Binding-site contacts:
Ligand atom C4 contacts residue GLU487 of chain 1.C at 4.4 Å.
Ligand atom O5 contacts residue TYR218 of chain 1.C at 4.3 Å.
Ligand atom C5 contacts residue TYR218 of chain 1.C at 3.6 Å (hydrophobic).
Ligand atom C8 contacts residue PRO485 of chain 1.C at 4.3 Å (hydrophobic).
Ligand atom O4 contacts residue TYR218 of chain 1.C at 4.5 Å.
Ligand atom O7 contacts residue TYR218 of chain 1.C at 4.1 Å.
Ligand atom O3 contacts residue PHE486 of chain 1.C at 3.7 Å.
Ligand atom C5 contacts residue ASN143 of chain 1.C at 3.6 Å.
Ligand atom C1 contacts residue PHE486 of chain 1.C at 4.5 Å (hydrophobic).
Ligand atom C8 contacts residue TYR218 of chain 1.C at 3.4 Å (hydrophobic).
Ligand atom C2 contacts residue PHE486 of chain 1.C at 4.3 Å (hydrophobic).
Ligand atom C7 contacts residue TRP141 of chain 1.C at 4.0 Å (hydrophobic).
Ligand atom C8 contacts residue LYS198 of chain 1.C at 3.9 Å.
Ligand atom O7 contacts residue ASN143 of chain 1.C at 2.9 Å (h-bond).
Ligand atom C8 contacts residue ASN143 of chain 1.C at 4.3 Å.
Ligand atom C7 contacts residue ASN143 of chain 1.C at 3.1 Å.
Ligand atom C1 contacts residue ASN143 of chain 1.C at 1.4 Å.
Ligand atom C7 contacts residue TYR218 of chain 1.C at 3.8 Å (hydrophobic).
Ligand atom C2 contacts residue ASN143 of chain 1.C at 2.4 Å.
Ligand atom C4 contacts residue PHE486 of chain 1.C at 4.1 Å (hydrophobic).
Ligand atom C5 contacts residue PHE486 of chain 1.C at 4.3 Å (hydrophobic).
Ligand atom C3 contacts residue ASN143 of chain 1.C at 3.8 Å.
Ligand atom N2 contacts residue PHE486 of chain 1.C at 4.2 Å.
Ligand atom C8 contacts residue TRP141 of chain 1.C at 4.0 Å (hydrophobic).
Ligand atom C8 contacts residue ASN200 of chain 1.C at 3.3 Å.
Ligand atom N2 contacts residue TYR218 of chain 1.C at 4.5 Å.
Ligand atom O6 contacts residue GLU487 of chain 1.C at 2.5 Å (salt-bridge).
Ligand atom C6 contacts residue TYR218 of chain 1.C at 3.5 Å (hydrophobic).
Ligand atom O7 contacts residue TRP141 of chain 1.C at 3.3 Å.
Ligand atom N2 contacts residue LYS198 of chain 1.C at 3.9 Å.
Ligand atom N2 contacts residue ASN143 of chain 1.C at 2.9 Å (h-bond).
Ligand atom O4 contacts residue PHE486 of chain 1.C at 3.4 Å.
Ligand atom C7 contacts residue LYS198 of chain 1.C at 4.4 Å.
Ligand atom C3 contacts residue PHE486 of chain 1.C at 3.6 Å (hydrophobic).
Ligand atom O3 contacts residue GLU487 of chain 1.C at 3.2 Å (salt-bridge).
Ligand atom C6 contacts residue GLU487 of chain 1.C at 3.6 Å.
Ligand atom O5 contacts residue ASN143 of chain 1.C at 2.4 Å (h-bond).
Ligand atom C5 contacts residue GLU487 of chain 1.C at 4.5 Å.
Ligand atom C8 contacts residue PRO482 of chain 1.C at 3.6 Å (hydrophobic).
Ligand atom C4 contacts residue ASN143 of chain 1.C at 4.2 Å.

The protein below binds the small molecule below.
Small molecule (SMILES): CC(=O)N[C@H]1[C@H](O[C@H]2[C@H](O)[C@@H](NC(C)=O)CO[C@@H]2CO)O[C@H](CO)[C@@H](O)[C@@H]1O

Sequence of chain 1.C:
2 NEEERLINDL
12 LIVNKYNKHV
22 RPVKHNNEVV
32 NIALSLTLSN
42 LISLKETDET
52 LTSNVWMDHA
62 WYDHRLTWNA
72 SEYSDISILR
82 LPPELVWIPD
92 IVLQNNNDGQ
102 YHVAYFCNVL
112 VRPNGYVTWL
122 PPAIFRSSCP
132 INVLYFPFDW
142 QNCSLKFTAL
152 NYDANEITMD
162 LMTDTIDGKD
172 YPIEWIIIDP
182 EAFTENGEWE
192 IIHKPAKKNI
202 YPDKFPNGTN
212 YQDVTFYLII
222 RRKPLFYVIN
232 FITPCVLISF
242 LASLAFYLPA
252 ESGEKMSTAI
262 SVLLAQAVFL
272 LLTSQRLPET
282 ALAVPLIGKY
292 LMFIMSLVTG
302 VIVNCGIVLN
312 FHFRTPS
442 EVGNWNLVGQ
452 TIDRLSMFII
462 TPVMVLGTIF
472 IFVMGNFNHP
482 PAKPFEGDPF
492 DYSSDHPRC